Sequence of chain 1.A:
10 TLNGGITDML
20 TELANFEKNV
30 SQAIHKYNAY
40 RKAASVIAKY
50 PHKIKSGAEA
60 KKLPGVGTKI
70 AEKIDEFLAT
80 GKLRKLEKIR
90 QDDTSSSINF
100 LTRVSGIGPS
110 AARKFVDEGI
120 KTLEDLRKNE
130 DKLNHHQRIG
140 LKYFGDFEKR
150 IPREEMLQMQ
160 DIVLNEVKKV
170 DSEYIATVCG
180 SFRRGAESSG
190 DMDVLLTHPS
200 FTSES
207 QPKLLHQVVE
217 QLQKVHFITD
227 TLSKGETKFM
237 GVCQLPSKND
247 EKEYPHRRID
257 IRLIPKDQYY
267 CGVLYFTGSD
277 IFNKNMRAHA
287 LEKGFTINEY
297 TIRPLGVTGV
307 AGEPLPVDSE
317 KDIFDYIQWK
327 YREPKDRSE

Binding-site contacts:
Ligand atom P contacts residue LYS68 of chain 1.A at 3.8 Å.
Ligand atom C5' contacts residue GLY66 of chain 1.A at 3.7 Å.
Ligand atom N1 contacts residue HIS34 of chain 1.A at 3.9 Å.
Ligand atom OP1 contacts residue LYS35 of chain 1.A at 3.6 Å.
Ligand atom P contacts residue LYS35 of chain 1.A at 3.6 Å.
Ligand atom C8 contacts residue LYS35 of chain 1.A at 3.6 Å.
Ligand atom OP1 contacts residue PRO63 of chain 1.A at 3.8 Å.
Ligand atom P contacts residue ILE69 of chain 1.A at 3.9 Å.
Ligand atom O3' contacts residue GLY64 of chain 1.A at 3.5 Å.
Ligand atom OP2 contacts residue GLY66 of chain 1.A at 4.0 Å.
Ligand atom P contacts residue THR67 of chain 1.A at 4.0 Å.
Ligand atom OP1 contacts residue ILE69 of chain 1.A at 2.9 Å (h-bond).
Ligand atom C3' contacts residue GLY66 of chain 1.A at 3.9 Å.
Ligand atom OP1 contacts residue LYS68 of chain 1.A at 3.5 Å (salt-bridge).
Ligand atom P contacts residue LYS68 of chain 1.A at 3.7 Å.
Ligand atom N7 contacts residue LYS35 of chain 1.A at 3.6 Å.
Ligand atom OP1 contacts residue GLY66 of chain 1.A at 2.9 Å (h-bond).
Ligand atom P contacts residue GLY66 of chain 1.A at 3.7 Å.
Ligand atom OP1 contacts residue THR67 of chain 1.A at 3.6 Å.
Ligand atom OP1 contacts residue GLY64 of chain 1.A at 2.8 Å (h-bond).
Ligand atom C5' contacts residue TYR39 of chain 1.A at 3.4 Å (hydrophobic).
Ligand atom O4' contacts residue ALA38 of chain 1.A at 3.7 Å.
Ligand atom N3 contacts residue ALA38 of chain 1.A at 3.6 Å.
Ligand atom C3' contacts residue GLY64 of chain 1.A at 4.0 Å.
Ligand atom C5 contacts residue LYS35 of chain 1.A at 4.0 Å.
Ligand atom C5' contacts residue LYS35 of chain 1.A at 4.0 Å.
Ligand atom C5' contacts residue GLY64 of chain 1.A at 3.3 Å.
Ligand atom OP1 contacts residue VAL65 of chain 1.A at 3.7 Å.
Ligand atom OP2 contacts residue LYS68 of chain 1.A at 3.1 Å (salt-bridge).
Ligand atom P contacts residue GLY64 of chain 1.A at 3.9 Å.
Ligand atom OP1 contacts residue LYS68 of chain 1.A at 3.9 Å.
Ligand atom C4' contacts residue GLY64 of chain 1.A at 3.3 Å.
Ligand atom OP2 contacts residue THR67 of chain 1.A at 3.6 Å.
Ligand atom OP2 contacts residue LYS68 of chain 1.A at 2.8 Å (salt-bridge).
Ligand atom OP3 contacts residue LYS35 of chain 1.A at 2.6 Å (salt-bridge).
Ligand atom OP1 contacts residue LEU62 of chain 1.A at 3.9 Å.
Ligand atom O5' contacts residue GLY66 of chain 1.A at 3.5 Å.
Ligand atom O3' contacts residue ILE69 of chain 1.A at 3.7 Å.
Ligand atom OP2 contacts residue VAL65 of chain 1.A at 3.8 Å.
Ligand atom O5' contacts residue LYS35 of chain 1.A at 3.3 Å.

The small molecule below binds the protein below.
Small molecule (SMILES): Cc1cn([C@H]2C[C@H](O[P](=O)(O)OC[C@H]3O[C@@H](n4ccc(N)nc4=O)C[C@@H]3O[P](=O)(O)OC[C@H]3O[C@@H](n4cnc5c(=O)nc(N)[nH]c54)C[C@@H]3O[P](=O)(O)OC[C@H]3O[C@@H](n4cnc5c(=O)nc(N)[nH]c54)C[C@@H]3O)[C@@H](CO[P](=O)(O)O[C@H]3C[C@H](n4cnc5c(=O)nc(N)[nH]c54)O[C@@H]3COP(=O)(O)O)O2)c(=O)[nH]c1=O